Sequence of chain 1.BA:
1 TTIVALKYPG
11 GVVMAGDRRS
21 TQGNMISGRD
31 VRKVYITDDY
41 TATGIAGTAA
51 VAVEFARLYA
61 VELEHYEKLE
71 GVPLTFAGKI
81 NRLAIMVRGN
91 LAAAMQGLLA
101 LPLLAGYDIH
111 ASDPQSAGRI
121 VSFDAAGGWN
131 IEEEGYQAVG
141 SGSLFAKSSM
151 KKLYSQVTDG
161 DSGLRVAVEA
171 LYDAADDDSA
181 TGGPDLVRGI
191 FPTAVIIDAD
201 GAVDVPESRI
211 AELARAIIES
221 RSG

This small molecule binds to this protein.
Small molecule (SMILES): Cc1cc(C(=O)N[C@@H](CC(=O)N2CCC[C@@H]2c2ccccc2)C(=O)N[C@@H](C)c2ncc(-c3ccccc3F)[nH]2)no1

Binding-site contacts:
Ligand atom C38 contacts residue SER122 of chain 1.BA at 3.6 Å.
Ligand atom O24 contacts residue ALA126 of chain 1.BA at 3.5 Å (h-bond).
Ligand atom N30 contacts residue ASP124 of chain 1.BA at 3.4 Å (salt-bridge).
Ligand atom C03 contacts residue GLY47 of chain 1.AA at 3.5 Å.
Ligand atom C28 contacts residue ASP124 of chain 1.BA at 3.4 Å.
Ligand atom C11 contacts residue LYS33 of chain 1.AA at 3.7 Å.
Ligand atom C26 contacts residue LEU98 of chain 1.AA at 3.5 Å (hydrophobic).
Ligand atom C33 contacts residue TRP129 of chain 1.BA at 3.7 Å (hydrophobic).
Ligand atom F08 contacts residue VAL31 of chain 1.AA at 3.4 Å.
Ligand atom O21 contacts residue GLN22 of chain 1.AA at 3.6 Å (h-bond).
Ligand atom O17 contacts residue THR48 of chain 1.AA at 3.4 Å.
Ligand atom C01 contacts residue THR21 of chain 1.AA at 3.5 Å.
Ligand atom C29 contacts residue ASP124 of chain 1.BA at 3.6 Å.
Ligand atom N14 contacts residue SER20 of chain 1.AA at 3.0 Å (h-bond).
Ligand atom F08 contacts residue ALA49 of chain 1.AA at 3.5 Å.
Ligand atom C13 contacts residue ALA49 of chain 1.AA at 3.5 Å (hydrophobic).
Ligand atom C35 contacts residue ASN130 of chain 1.BA at 3.4 Å.
Ligand atom C10 contacts residue ALA52 of chain 1.AA at 3.6 Å (hydrophobic).
Ligand atom C05 contacts residue GLY47 of chain 1.AA at 3.7 Å.
Ligand atom C05 contacts residue ALA49 of chain 1.AA at 3.7 Å (hydrophobic).
Ligand atom C12 contacts residue GLY47 of chain 1.AA at 3.6 Å.
Ligand atom C10 contacts residue ILE45 of chain 1.AA at 3.6 Å (hydrophobic).
Ligand atom C39 contacts residue PHE123 of chain 1.BA at 3.6 Å (hydrophobic).
Ligand atom N04 contacts residue ALA49 of chain 1.AA at 3.7 Å.
Ligand atom N15 contacts residue THR21 of chain 1.AA at 3.4 Å (h-bond).
Ligand atom C31 contacts residue ASP124 of chain 1.BA at 3.2 Å.
Ligand atom C35 contacts residue VAL31 of chain 1.AA at 3.5 Å (hydrophobic).
Ligand atom C36 contacts residue SER27 of chain 1.AA at 3.7 Å.
Ligand atom C38 contacts residue GLY128 of chain 1.BA at 3.4 Å.
Ligand atom N19 contacts residue ASP124 of chain 1.BA at 3.0 Å (salt-bridge).
Ligand atom O41 contacts residue GLN22 of chain 1.AA at 2.7 Å (h-bond).
Ligand atom C10 contacts residue LYS33 of chain 1.AA at 3.5 Å.
Ligand atom C36 contacts residue SER20 of chain 1.AA at 3.5 Å.
Ligand atom O17 contacts residue ALA49 of chain 1.AA at 2.9 Å (h-bond).
Ligand atom C34 contacts residue ASN130 of chain 1.BA at 3.6 Å.
Ligand atom C07 contacts residue VAL31 of chain 1.AA at 3.6 Å (hydrophobic).
Ligand atom N04 contacts residue GLY47 of chain 1.AA at 2.7 Å (h-bond).
Ligand atom C39 contacts residue SER122 of chain 1.BA at 3.6 Å.
Ligand atom C33 contacts residue ALA49 of chain 1.AA at 3.7 Å (hydrophobic).
Ligand atom C11 contacts residue ILE45 of chain 1.AA at 3.0 Å (hydrophobic).

Sequence of chain 1.AA:
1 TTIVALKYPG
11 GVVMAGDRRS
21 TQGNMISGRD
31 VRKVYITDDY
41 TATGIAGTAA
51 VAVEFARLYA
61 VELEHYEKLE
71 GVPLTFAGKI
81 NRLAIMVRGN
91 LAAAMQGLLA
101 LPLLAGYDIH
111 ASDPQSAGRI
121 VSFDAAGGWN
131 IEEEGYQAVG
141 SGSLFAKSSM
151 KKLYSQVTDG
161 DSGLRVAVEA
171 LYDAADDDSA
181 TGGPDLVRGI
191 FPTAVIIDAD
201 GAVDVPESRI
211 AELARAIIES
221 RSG